Sequence of chain 24.A:
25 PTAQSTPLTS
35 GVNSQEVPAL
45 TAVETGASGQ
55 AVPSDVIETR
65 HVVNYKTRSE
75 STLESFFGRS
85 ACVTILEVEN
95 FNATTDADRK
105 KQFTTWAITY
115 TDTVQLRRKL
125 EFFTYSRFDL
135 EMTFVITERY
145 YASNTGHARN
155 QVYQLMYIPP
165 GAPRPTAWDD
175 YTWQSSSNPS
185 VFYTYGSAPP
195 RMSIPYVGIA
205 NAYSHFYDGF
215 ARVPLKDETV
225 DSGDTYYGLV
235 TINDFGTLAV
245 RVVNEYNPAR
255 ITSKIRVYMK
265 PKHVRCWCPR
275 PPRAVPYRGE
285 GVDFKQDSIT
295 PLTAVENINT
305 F

Binding-site contacts:
Ligand atom C7 contacts residue TYR145 of chain 25.A at 3.9 Å (hydrophobic).
Ligand atom O9 contacts residue ALA146 of chain 25.A at 3.3 Å.
Ligand atom C1 contacts residue PRO252 of chain 24.A at 4.1 Å (hydrophobic).
Ligand atom O4 contacts residue ASN251 of chain 24.A at 4.3 Å.
Ligand atom O10 contacts residue TYR250 of chain 24.A at 2.2 Å (h-bond).
Ligand atom C8 contacts residue ALA146 of chain 25.A at 4.4 Å (hydrophobic).
Ligand atom C4 contacts residue TYR145 of chain 25.A at 3.6 Å (hydrophobic).
Ligand atom C11 contacts residue TYR250 of chain 24.A at 3.0 Å (hydrophobic).
Ligand atom O10 contacts residue ASN96 of chain 24.A at 4.2 Å.
Ligand atom C4 contacts residue PRO252 of chain 24.A at 4.3 Å (hydrophobic).
Ligand atom C6 contacts residue ALA146 of chain 25.A at 4.3 Å (hydrophobic).
Ligand atom O1A contacts residue ALA146 of chain 25.A at 3.2 Å.
Ligand atom O1A contacts residue SER147 of chain 25.A at 3.1 Å (h-bond).
Ligand atom C5 contacts residue TYR145 of chain 25.A at 3.3 Å (hydrophobic).
Ligand atom C8 contacts residue TYR145 of chain 25.A at 4.2 Å (hydrophobic).
Ligand atom C4 contacts residue TYR250 of chain 24.A at 4.2 Å (hydrophobic).
Ligand atom C10 contacts residue TYR145 of chain 25.A at 3.6 Å (hydrophobic).
Ligand atom C11 contacts residue TYR145 of chain 25.A at 3.7 Å (hydrophobic).
Ligand atom O8 contacts residue TYR145 of chain 25.A at 4.2 Å.
Ligand atom N5 contacts residue TYR250 of chain 24.A at 3.8 Å.
Ligand atom O4 contacts residue PRO252 of chain 24.A at 4.0 Å.
Ligand atom O1B contacts residue PRO252 of chain 24.A at 3.4 Å.
Ligand atom C1 contacts residue SER147 of chain 25.A at 3.6 Å.
Ligand atom O1B contacts residue SER147 of chain 25.A at 2.7 Å (h-bond).
Ligand atom C11 contacts residue ARG143 of chain 25.A at 3.9 Å.
Ligand atom O4 contacts residue TYR145 of chain 25.A at 4.2 Å.
Ligand atom N5 contacts residue TYR145 of chain 25.A at 2.6 Å (h-bond).
Ligand atom C10 contacts residue TYR250 of chain 24.A at 2.8 Å (hydrophobic).
Ligand atom C6 contacts residue TYR145 of chain 25.A at 3.4 Å (hydrophobic).
Ligand atom O4 contacts residue TYR250 of chain 24.A at 3.0 Å.
Ligand atom C9 contacts residue ALA146 of chain 25.A at 4.4 Å (hydrophobic).
Ligand atom C1 contacts residue ALA146 of chain 25.A at 4.0 Å (hydrophobic).
Ligand atom C3 contacts residue PRO252 of chain 24.A at 4.4 Å (hydrophobic).
Ligand atom O1B contacts residue ALA146 of chain 25.A at 4.3 Å.
Ligand atom C5 contacts residue TYR250 of chain 24.A at 4.3 Å (hydrophobic).

A small-molecule ligand and the protein it binds are described below.
Small molecule (SMILES): CC(=O)N[C@H]1[C@H]([C@H](O)[C@H](O)CO)O[C@@](O)(C(=O)O)C[C@@H]1O

Sequence of chain 25.A:
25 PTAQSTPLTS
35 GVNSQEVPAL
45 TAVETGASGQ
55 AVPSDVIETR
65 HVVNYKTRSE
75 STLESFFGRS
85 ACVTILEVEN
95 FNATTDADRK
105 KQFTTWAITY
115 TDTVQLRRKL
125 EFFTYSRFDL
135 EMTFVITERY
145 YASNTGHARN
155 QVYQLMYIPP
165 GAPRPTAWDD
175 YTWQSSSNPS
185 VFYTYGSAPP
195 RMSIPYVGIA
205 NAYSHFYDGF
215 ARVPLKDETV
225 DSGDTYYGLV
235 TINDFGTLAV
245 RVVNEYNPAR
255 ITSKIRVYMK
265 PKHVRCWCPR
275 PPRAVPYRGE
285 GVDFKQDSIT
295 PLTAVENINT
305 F